Binding-site contacts:
Ligand atom CB2 contacts residue SER205 of chain 1.D at 2.7 Å.
Ligand atom NH2 contacts residue GLY230 of chain 1.D at 3.0 Å (h-bond).
Ligand atom NH2 contacts residue ALA200 of chain 1.D at 3.4 Å (h-bond).
Ligand atom NE contacts residue TRP227 of chain 1.D at 3.7 Å.
Ligand atom C3 contacts residue HIS43 of chain 1.D at 1.5 Å.
Ligand atom O contacts residue GLY228 of chain 1.D at 3.1 Å (h-bond).
Ligand atom O2 contacts residue GLY203 of chain 1.D at 3.1 Å (h-bond).
Ligand atom CZ1 contacts residue ASP199 of chain 1.D at 3.7 Å.
Ligand atom CZ contacts residue GLU94 of chain 1.D at 3.4 Å.
Ligand atom CB contacts residue GLY228 of chain 1.D at 3.3 Å.
Ligand atom O1 contacts residue TRP50 of chain 1.D at 3.5 Å.
Ligand atom N contacts residue GLY228 of chain 1.D at 2.8 Å (h-bond).
Ligand atom O contacts residue TRP227 of chain 1.D at 3.1 Å.
Ligand atom O2 contacts residue HIS43 of chain 1.D at 3.7 Å.
Ligand atom NH1 contacts residue ASP199 of chain 1.D at 2.9 Å (salt-bridge).
Ligand atom CB1 contacts residue HIS43 of chain 1.D at 3.5 Å.
Ligand atom O2 contacts residue SER205 of chain 1.D at 2.2 Å (h-bond).
Ligand atom CA contacts residue GLY228 of chain 1.D at 3.4 Å.
Ligand atom N2 contacts residue SER205 of chain 1.D at 3.0 Å (h-bond).
Ligand atom NH1 contacts residue ALA200 of chain 1.D at 3.2 Å (h-bond).
Ligand atom CA2 contacts residue HIS43 of chain 1.D at 3.5 Å.
Ligand atom N2 contacts residue SER226 of chain 1.D at 2.9 Å (h-bond).
Ligand atom CZ1 contacts residue GLY228 of chain 1.D at 3.7 Å.
Ligand atom C3 contacts residue SER205 of chain 1.D at 2.2 Å.
Ligand atom CZ1 contacts residue ALA200 of chain 1.D at 3.3 Å (hydrophobic).
Ligand atom C2 contacts residue SER205 of chain 1.D at 1.3 Å.
Ligand atom CG1 contacts residue TYR47 of chain 1.D at 3.6 Å (hydrophobic).
Ligand atom C1 contacts residue HIS43 of chain 1.D at 3.7 Å.
Ligand atom NH2 contacts residue GLY228 of chain 1.D at 3.7 Å.
Ligand atom CB1 contacts residue LEU96 of chain 1.D at 3.7 Å (hydrophobic).
Ligand atom NE contacts residue GLY228 of chain 1.D at 3.6 Å (h-bond).
Ligand atom C contacts residue GLY228 of chain 1.D at 3.6 Å.
Ligand atom NH2 contacts residue ASP199 of chain 1.D at 2.9 Å (salt-bridge).
Ligand atom CD3 contacts residue TRP227 of chain 1.D at 3.6 Å (hydrophobic).
Ligand atom N2 contacts residue HIS43 of chain 1.D at 3.1 Å (h-bond).
Ligand atom C2 contacts residue HIS43 of chain 1.D at 2.7 Å.
Ligand atom CA2 contacts residue SER205 of chain 1.D at 2.4 Å.
Ligand atom CB2 contacts residue CYS201 of chain 1.D at 3.8 Å (hydrophobic).
Ligand atom CD2 contacts residue TRP227 of chain 1.D at 3.7 Å (hydrophobic).
Ligand atom NH1 contacts residue GLY238 of chain 1.D at 3.6 Å.

This small molecule binds to this protein.
Small molecule (SMILES): NC(=[NH2+])NCCC[C@H](NC(=O)[C@@H]1CCCN1C(=O)[C@H](N)Cc1ccccc1)[C@H](O)CCl

Sequence of chain 1.D:
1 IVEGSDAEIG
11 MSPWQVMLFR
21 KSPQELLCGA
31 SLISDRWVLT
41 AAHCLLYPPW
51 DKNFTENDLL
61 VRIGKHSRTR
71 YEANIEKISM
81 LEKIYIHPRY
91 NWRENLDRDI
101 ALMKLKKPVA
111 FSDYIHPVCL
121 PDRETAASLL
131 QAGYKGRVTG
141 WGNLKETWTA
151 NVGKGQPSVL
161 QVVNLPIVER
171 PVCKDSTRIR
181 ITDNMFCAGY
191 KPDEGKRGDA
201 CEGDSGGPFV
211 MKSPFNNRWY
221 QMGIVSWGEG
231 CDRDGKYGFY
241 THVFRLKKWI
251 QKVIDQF